Binding-site contacts:
Ligand atom C33 contacts residue GLU83 of chain 1.A at 3.4 Å.
Ligand atom C27 contacts residue TRP205 of chain 1.A at 3.7 Å (hydrophobic).
Ligand atom C16 contacts residue TRP205 of chain 1.A at 3.4 Å (hydrophobic).
Ligand atom C6 contacts residue GLY206 of chain 1.A at 3.1 Å.
Ligand atom C22 contacts residue GLY206 of chain 1.A at 3.0 Å.
Ligand atom C2 contacts residue GLY206 of chain 1.A at 3.7 Å.
Ligand atom O23 contacts residue TRP205 of chain 1.A at 3.3 Å.
Ligand atom O32 contacts residue GLU83 of chain 1.A at 3.6 Å (salt-bridge).
Ligand atom C13 contacts residue TRP205 of chain 1.A at 3.6 Å (hydrophobic).
Ligand atom O9 contacts residue CYS209 of chain 1.A at 3.5 Å (h-bond).
Ligand atom C28 contacts residue TYR85 of chain 1.A at 3.5 Å (hydrophobic).
Ligand atom N29 contacts residue GLU83 of chain 1.A at 3.6 Å (salt-bridge).
Ligand atom O10 contacts residue GLN182 of chain 1.A at 3.0 Å.
Ligand atom C18 contacts residue ASP179 of chain 1.A at 3.6 Å.
Ligand atom C21 contacts residue GLY208 of chain 1.A at 3.5 Å.
Ligand atom C15 contacts residue TRP205 of chain 1.A at 3.5 Å (hydrophobic).
Ligand atom CL1 contacts residue ILE217 of chain 1.A at 3.5 Å.
Ligand atom C4 contacts residue GLY206 of chain 1.A at 3.6 Å.
Ligand atom C18 contacts residue ALA180 of chain 1.A at 3.7 Å (hydrophobic).
Ligand atom O23 contacts residue GLY206 of chain 1.A at 3.3 Å (h-bond).
Ligand atom C1 contacts residue GLY206 of chain 1.A at 3.6 Å.
Ligand atom C13 contacts residue SER185 of chain 1.A at 3.4 Å.
Ligand atom CL1 contacts residue TYR218 of chain 1.A at 3.5 Å.
Ligand atom C31 contacts residue GLU83 of chain 1.A at 3.3 Å.
Ligand atom C19 contacts residue GLY206 of chain 1.A at 3.6 Å.
Ligand atom C14 contacts residue GLY206 of chain 1.A at 3.7 Å.
Ligand atom CL1 contacts residue GLY216 of chain 1.A at 3.6 Å.
Ligand atom C30 contacts residue PHE162 of chain 1.A at 3.6 Å (hydrophobic).
Ligand atom N3 contacts residue GLY206 of chain 1.A at 3.3 Å (h-bond).
Ligand atom C33 contacts residue LYS82 of chain 1.A at 3.6 Å.
Ligand atom C14 contacts residue TRP205 of chain 1.A at 3.5 Å (hydrophobic).
Ligand atom C28 contacts residue THR84 of chain 1.A at 3.6 Å.
Ligand atom C27 contacts residue TYR85 of chain 1.A at 3.8 Å (hydrophobic).
Ligand atom C19 contacts residue GLY208 of chain 1.A at 3.5 Å.
Ligand atom C20 contacts residue GLY206 of chain 1.A at 3.5 Å.
Ligand atom C18 contacts residue TRP205 of chain 1.A at 3.7 Å (hydrophobic).
Ligand atom C15 contacts residue VAL203 of chain 1.A at 3.5 Å (hydrophobic).
Ligand atom C19 contacts residue ALA180 of chain 1.A at 3.6 Å (hydrophobic).
Ligand atom C5 contacts residue GLY206 of chain 1.A at 3.6 Å.
Ligand atom C34 contacts residue TYR85 of chain 1.A at 3.8 Å (hydrophobic).

Sequence of chain 1.A:
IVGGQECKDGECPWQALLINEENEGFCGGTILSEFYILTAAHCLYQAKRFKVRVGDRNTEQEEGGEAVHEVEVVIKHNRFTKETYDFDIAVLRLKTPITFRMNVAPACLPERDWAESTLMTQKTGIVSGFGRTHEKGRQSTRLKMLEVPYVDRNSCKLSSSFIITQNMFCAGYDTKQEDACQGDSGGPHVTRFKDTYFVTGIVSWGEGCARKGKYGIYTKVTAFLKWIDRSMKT

The protein below binds the small molecule below.
Small molecule (SMILES): C[C@@H](C(=O)N1CCC(=O)N(C)CC1)N1CC[C@H](NS(=O)(=O)c2ccc3cc(Cl)ccc3c2)C1=O